The small molecule below binds the protein below.
Small molecule (SMILES): CC[C@H](C)[C@H](NC(=O)[C@@H](N)CC(=O)O)C(=O)N[C@@H](CC(N)=O)C(=O)N[C@@H](Cc1ccccc1)C(=O)N[C@@H](CO)C(=O)N[C@@H](CO)C(=O)N[C@H](C=O)CC(C)C

Sequence of chain 38.X:
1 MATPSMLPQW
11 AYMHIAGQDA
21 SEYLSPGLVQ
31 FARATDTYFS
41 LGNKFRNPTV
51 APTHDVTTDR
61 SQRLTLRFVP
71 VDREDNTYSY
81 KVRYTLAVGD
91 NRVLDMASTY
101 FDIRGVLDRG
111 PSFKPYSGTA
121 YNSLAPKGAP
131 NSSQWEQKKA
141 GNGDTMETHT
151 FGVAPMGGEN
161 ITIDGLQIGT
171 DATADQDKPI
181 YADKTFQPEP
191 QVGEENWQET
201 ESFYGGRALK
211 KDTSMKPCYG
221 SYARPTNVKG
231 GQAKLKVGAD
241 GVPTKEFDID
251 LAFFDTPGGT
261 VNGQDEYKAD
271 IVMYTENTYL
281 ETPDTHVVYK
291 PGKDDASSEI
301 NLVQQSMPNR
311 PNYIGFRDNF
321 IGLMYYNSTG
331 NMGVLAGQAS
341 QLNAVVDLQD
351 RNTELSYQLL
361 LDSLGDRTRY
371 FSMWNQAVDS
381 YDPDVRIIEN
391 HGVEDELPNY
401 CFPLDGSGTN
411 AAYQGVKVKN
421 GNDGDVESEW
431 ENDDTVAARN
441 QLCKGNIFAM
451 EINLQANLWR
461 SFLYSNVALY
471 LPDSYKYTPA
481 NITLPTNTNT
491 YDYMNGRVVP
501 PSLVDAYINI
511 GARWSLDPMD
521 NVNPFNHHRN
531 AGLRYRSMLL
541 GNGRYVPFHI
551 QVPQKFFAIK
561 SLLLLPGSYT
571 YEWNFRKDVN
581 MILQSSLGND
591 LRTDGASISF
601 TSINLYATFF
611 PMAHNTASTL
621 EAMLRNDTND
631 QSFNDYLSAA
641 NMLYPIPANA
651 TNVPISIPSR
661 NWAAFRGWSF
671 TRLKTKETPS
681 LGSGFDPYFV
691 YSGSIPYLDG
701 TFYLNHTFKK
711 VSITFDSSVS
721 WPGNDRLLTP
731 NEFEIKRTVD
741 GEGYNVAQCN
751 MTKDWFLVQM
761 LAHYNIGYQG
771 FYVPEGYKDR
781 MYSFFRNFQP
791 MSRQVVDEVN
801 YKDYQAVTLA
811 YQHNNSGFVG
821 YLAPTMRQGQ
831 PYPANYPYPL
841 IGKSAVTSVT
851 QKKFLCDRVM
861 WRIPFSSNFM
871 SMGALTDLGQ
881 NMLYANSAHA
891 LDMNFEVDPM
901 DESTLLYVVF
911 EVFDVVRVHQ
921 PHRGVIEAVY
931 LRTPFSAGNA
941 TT

Binding-site contacts:
Ligand atom O contacts residue ALA874 of chain 38.X at 3.7 Å.
Ligand atom O contacts residue ASN43 of chain 38.V at 3.6 Å.
Ligand atom CD1 contacts residue SER21 of chain 38.V at 3.4 Å.
Ligand atom CB contacts residue ALA874 of chain 38.X at 3.9 Å (hydrophobic).
Ligand atom ND2 contacts residue THR49 of chain 38.V at 3.9 Å.
Ligand atom CD2 contacts residue ALA20 of chain 38.V at 3.8 Å (hydrophobic).
Ligand atom OD2 contacts residue GLY667 of chain 38.X at 3.7 Å.
Ligand atom CG2 contacts residue TYR636 of chain 38.X at 3.8 Å (hydrophobic).
Ligand atom CB contacts residue GLU911 of chain 38.X at 3.6 Å.
Ligand atom OD1 contacts residue GLY667 of chain 38.X at 3.3 Å (h-bond).
Ligand atom CD1 contacts residue ARG33 of chain 38.V at 3.8 Å.
Ligand atom CB contacts residue ASN47 of chain 38.V at 3.7 Å.
Ligand atom CB contacts residue GLY42 of chain 38.V at 3.7 Å.
Ligand atom CG contacts residue GLY667 of chain 38.X at 3.7 Å.
Ligand atom CB contacts residue PHE913 of chain 38.X at 3.9 Å (hydrophobic).
Ligand atom O contacts residue GLY42 of chain 38.V at 3.5 Å.
Ligand atom OD1 contacts residue ASN634 of chain 38.X at 3.2 Å (h-bond).
Ligand atom CE1 contacts residue ARG46 of chain 38.V at 3.7 Å.
Ligand atom N contacts residue SER871 of chain 38.X at 3.6 Å.
Ligand atom N contacts residue GLY42 of chain 38.V at 3.5 Å (h-bond).
Ligand atom OD2 contacts residue PRO864 of chain 38.X at 3.6 Å.
Ligand atom CG contacts residue ASN634 of chain 38.X at 3.9 Å.
Ligand atom CB contacts residue ARG666 of chain 38.X at 3.9 Å.
Ligand atom N contacts residue ARG666 of chain 38.X at 3.4 Å (salt-bridge).
Ligand atom CG contacts residue GLU911 of chain 38.X at 3.5 Å.
Ligand atom OD1 contacts residue ARG666 of chain 38.X at 3.7 Å.
Ligand atom O contacts residue ARG46 of chain 38.V at 3.9 Å.
Ligand atom C contacts residue ARG666 of chain 38.X at 3.7 Å.
Ligand atom OD2 contacts residue GLU911 of chain 38.X at 3.4 Å (salt-bridge).
Ligand atom N contacts residue GLY873 of chain 38.X at 3.8 Å.
Ligand atom OG contacts residue ARG46 of chain 38.V at 3.2 Å.
Ligand atom O contacts residue ASN634 of chain 38.X at 3.0 Å (h-bond).
Ligand atom C contacts residue ASN634 of chain 38.X at 3.8 Å.
Ligand atom N contacts residue ALA874 of chain 38.X at 3.8 Å.
Ligand atom CD1 contacts residue ARG46 of chain 38.V at 3.9 Å.
Ligand atom CA contacts residue ARG666 of chain 38.X at 3.6 Å.
Ligand atom CD1 contacts residue ARG666 of chain 38.X at 3.9 Å.
Ligand atom OG contacts residue PHE45 of chain 38.V at 3.3 Å (h-bond).
Ligand atom N contacts residue ARG46 of chain 38.V at 3.9 Å.
Ligand atom N contacts residue ARG666 of chain 38.X at 3.4 Å.

Sequence of chain 38.V:
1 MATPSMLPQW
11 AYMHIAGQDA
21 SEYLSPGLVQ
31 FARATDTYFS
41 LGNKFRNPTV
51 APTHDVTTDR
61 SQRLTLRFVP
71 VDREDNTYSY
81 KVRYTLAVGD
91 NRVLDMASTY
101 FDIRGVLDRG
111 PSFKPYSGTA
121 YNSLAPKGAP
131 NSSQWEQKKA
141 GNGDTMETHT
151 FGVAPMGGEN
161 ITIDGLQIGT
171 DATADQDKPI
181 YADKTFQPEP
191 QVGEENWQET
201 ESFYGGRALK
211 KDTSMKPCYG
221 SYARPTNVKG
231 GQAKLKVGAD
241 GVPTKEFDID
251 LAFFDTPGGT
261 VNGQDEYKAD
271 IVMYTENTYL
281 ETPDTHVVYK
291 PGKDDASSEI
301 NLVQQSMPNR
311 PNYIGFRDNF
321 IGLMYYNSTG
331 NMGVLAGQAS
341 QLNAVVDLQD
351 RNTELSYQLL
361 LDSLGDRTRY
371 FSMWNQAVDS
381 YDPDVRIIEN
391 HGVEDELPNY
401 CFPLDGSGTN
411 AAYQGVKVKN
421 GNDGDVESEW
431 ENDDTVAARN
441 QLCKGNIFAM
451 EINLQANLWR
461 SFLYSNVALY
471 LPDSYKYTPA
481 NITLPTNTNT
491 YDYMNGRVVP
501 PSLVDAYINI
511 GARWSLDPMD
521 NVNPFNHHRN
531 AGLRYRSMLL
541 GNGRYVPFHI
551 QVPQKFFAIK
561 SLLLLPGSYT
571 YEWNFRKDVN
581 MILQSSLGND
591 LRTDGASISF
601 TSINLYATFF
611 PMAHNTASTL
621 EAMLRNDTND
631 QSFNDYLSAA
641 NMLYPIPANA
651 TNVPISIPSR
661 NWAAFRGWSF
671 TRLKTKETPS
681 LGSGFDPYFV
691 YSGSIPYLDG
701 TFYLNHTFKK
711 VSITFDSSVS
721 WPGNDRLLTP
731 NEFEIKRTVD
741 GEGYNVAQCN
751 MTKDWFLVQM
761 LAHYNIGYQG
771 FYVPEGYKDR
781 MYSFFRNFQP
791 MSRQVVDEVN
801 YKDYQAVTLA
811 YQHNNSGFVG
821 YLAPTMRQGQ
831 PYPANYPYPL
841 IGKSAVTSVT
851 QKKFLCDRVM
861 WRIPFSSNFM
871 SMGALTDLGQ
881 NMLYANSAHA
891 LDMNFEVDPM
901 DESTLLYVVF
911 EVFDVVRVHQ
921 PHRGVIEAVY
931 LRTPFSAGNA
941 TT